Sequence of chain 1.A:
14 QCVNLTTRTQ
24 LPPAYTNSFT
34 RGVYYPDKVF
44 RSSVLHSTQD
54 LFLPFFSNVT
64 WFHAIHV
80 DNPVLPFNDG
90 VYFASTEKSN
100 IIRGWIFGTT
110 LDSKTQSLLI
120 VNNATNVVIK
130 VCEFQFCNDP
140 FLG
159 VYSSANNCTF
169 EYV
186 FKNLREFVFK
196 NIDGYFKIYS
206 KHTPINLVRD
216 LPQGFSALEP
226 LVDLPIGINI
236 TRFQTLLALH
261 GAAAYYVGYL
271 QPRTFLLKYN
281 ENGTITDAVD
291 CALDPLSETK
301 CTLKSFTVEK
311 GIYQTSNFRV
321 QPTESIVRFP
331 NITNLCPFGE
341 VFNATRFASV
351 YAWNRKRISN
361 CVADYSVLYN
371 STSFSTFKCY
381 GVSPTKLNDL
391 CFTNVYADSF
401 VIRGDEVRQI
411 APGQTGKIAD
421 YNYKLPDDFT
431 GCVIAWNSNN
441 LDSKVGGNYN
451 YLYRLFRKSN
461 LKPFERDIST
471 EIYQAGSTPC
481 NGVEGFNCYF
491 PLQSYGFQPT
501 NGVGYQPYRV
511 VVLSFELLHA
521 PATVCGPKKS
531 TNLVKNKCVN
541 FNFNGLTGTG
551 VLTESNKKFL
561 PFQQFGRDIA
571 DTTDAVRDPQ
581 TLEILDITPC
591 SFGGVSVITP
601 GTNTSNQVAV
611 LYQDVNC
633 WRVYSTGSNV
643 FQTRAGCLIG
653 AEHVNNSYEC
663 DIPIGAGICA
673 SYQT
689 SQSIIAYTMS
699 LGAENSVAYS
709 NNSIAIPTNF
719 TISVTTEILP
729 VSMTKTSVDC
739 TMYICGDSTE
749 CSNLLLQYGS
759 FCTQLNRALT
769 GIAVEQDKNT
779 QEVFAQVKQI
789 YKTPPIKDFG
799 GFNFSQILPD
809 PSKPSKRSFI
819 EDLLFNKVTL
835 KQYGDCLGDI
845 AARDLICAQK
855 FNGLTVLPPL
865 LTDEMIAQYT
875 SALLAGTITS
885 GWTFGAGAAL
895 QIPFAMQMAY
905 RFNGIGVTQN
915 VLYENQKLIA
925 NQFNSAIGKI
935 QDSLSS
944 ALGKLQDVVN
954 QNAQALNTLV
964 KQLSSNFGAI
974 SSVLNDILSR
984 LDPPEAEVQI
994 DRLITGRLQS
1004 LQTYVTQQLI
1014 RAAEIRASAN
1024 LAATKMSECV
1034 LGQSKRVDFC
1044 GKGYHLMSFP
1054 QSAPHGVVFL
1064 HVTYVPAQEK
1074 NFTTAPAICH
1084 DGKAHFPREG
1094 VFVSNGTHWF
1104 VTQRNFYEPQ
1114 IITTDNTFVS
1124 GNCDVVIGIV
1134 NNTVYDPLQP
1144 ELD

Binding-site contacts:
Ligand atom C3 contacts residue ASN1134 of chain 1.A at 3.8 Å.
Ligand atom C1 contacts residue ASN1134 of chain 1.A at 1.4 Å.
Ligand atom N2 contacts residue ASN1134 of chain 1.A at 2.9 Å (h-bond).
Ligand atom C5 contacts residue ASN1134 of chain 1.A at 3.6 Å.
Ligand atom C4 contacts residue ASN1134 of chain 1.A at 4.2 Å.
Ligand atom C8 contacts residue ASN1134 of chain 1.A at 3.9 Å.
Ligand atom C2 contacts residue ASN1134 of chain 1.A at 2.5 Å.
Ligand atom O5 contacts residue ASN1134 of chain 1.A at 2.4 Å (h-bond).
Ligand atom C7 contacts residue ASN1134 of chain 1.A at 3.6 Å.
Ligand atom O6 contacts residue ASN1134 of chain 1.A at 4.5 Å.

The small molecule below binds the protein below.
Small molecule (SMILES): CC(=O)N[C@H]1[C@H](O[C@H]2[C@H](O)[C@@H](NC(C)=O)CO[C@@H]2CO)O[C@H](CO)[C@@H](O)[C@@H]1O